Binding-site contacts:
Ligand atom C4 contacts residue PRO419 of chain 1.J at 4.0 Å (hydrophobic).
Ligand atom C6 contacts residue GLY639 of chain 1.J at 3.8 Å.
Ligand atom C1' contacts residue HIS630 of chain 1.J at 3.8 Å.
Ligand atom O5' contacts residue PRO631 of chain 1.J at 4.0 Å.
Ligand atom C2 contacts residue PRO631 of chain 1.J at 4.3 Å (hydrophobic).
Ligand atom N7 contacts residue SER632 of chain 1.J at 3.8 Å.
Ligand atom N6 contacts residue PRO631 of chain 1.J at 3.8 Å.
Ligand atom N9 contacts residue HIS630 of chain 1.J at 3.8 Å.
Ligand atom N7 contacts residue ASP609 of chain 1.J at 4.1 Å.
Ligand atom O4' contacts residue PRO631 of chain 1.J at 4.1 Å.
Ligand atom N7 contacts residue HIS630 of chain 1.J at 3.6 Å.
Ligand atom N1 contacts residue GLY639 of chain 1.J at 3.1 Å (h-bond).
Ligand atom N9 contacts residue PRO419 of chain 1.J at 4.2 Å.
Ligand atom C6 contacts residue PRO419 of chain 1.J at 4.3 Å (hydrophobic).
Ligand atom N1 contacts residue PRO419 of chain 1.J at 4.2 Å.
Ligand atom P contacts residue PHE629 of chain 1.J at 4.4 Å.
Ligand atom C5 contacts residue SER632 of chain 1.J at 4.4 Å.
Ligand atom N6 contacts residue PRO633 of chain 1.J at 4.2 Å.
Ligand atom C2' contacts residue PRO419 of chain 1.J at 4.0 Å (hydrophobic).
Ligand atom C6 contacts residue PRO631 of chain 1.J at 3.6 Å (hydrophobic).
Ligand atom C5 contacts residue PRO631 of chain 1.J at 4.1 Å (hydrophobic).
Ligand atom N1 contacts residue VAL418 of chain 1.J at 3.8 Å.
Ligand atom N1 contacts residue PRO631 of chain 1.J at 3.8 Å.
Ligand atom N3 contacts residue PRO419 of chain 1.J at 4.2 Å.
Ligand atom O5' contacts residue PHE629 of chain 1.J at 3.9 Å.
Ligand atom O4' contacts residue HIS630 of chain 1.J at 4.2 Å.
Ligand atom O2P contacts residue HIS628 of chain 1.J at 3.8 Å.
Ligand atom N6 contacts residue GLY637 of chain 1.J at 4.0 Å.
Ligand atom C8 contacts residue HIS630 of chain 1.J at 3.1 Å.
Ligand atom C2 contacts residue GLY639 of chain 1.J at 3.9 Å.
Ligand atom C8 contacts residue ASP609 of chain 1.J at 4.4 Å.
Ligand atom O2P contacts residue PHE629 of chain 1.J at 3.4 Å (h-bond).
Ligand atom C2 contacts residue PRO419 of chain 1.J at 4.2 Å (hydrophobic).
Ligand atom N6 contacts residue VAL418 of chain 1.J at 3.8 Å.
Ligand atom N6 contacts residue SER632 of chain 1.J at 4.0 Å.
Ligand atom O2P contacts residue PRO631 of chain 1.J at 3.8 Å.
Ligand atom C6 contacts residue VAL418 of chain 1.J at 4.0 Å (hydrophobic).
Ligand atom N6 contacts residue PHE638 of chain 1.J at 3.8 Å.
Ligand atom N6 contacts residue GLY639 of chain 1.J at 2.9 Å (h-bond).
Ligand atom C5 contacts residue PRO419 of chain 1.J at 4.2 Å (hydrophobic).

Sequence of chain 1.J:
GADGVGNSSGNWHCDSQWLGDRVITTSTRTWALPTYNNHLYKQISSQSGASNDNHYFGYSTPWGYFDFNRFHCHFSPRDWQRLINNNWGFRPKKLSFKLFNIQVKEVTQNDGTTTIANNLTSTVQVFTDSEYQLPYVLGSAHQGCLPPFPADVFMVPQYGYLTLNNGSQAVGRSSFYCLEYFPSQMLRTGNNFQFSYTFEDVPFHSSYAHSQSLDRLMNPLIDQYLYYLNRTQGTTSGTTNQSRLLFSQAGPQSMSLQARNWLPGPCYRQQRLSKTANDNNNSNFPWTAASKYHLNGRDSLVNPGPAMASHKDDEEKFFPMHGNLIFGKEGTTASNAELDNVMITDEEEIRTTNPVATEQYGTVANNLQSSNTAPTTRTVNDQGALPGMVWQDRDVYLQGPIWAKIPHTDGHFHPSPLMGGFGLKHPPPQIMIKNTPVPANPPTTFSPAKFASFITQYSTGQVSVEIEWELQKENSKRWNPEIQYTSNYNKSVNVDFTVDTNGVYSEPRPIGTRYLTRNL

A small-molecule ligand and the protein it binds are described below.
Small molecule (SMILES): Nc1ncnc2c1ncn2[C@H]1C[C@H](O)[C@@H](COP(=O)(O)O)O1